Sequence of chain 8.A:
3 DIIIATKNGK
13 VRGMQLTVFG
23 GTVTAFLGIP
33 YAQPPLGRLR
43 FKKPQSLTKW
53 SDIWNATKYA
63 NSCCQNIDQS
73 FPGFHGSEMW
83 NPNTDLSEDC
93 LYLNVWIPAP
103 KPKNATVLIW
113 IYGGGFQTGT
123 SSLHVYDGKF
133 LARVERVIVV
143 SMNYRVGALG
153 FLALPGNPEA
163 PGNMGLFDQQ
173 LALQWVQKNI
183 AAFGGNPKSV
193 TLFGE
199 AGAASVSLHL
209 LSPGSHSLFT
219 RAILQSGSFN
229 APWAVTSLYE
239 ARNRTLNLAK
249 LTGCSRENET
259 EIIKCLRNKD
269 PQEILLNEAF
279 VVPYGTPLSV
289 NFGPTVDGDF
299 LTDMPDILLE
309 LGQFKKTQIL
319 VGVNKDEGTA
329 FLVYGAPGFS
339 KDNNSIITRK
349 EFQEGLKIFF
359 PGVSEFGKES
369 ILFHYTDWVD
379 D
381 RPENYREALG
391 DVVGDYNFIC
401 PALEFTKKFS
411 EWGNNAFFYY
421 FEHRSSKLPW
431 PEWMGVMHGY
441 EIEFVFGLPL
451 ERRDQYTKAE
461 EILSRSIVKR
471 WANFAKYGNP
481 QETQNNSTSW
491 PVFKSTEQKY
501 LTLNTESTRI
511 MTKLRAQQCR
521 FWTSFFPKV

The small molecule below binds the protein below.
Small molecule (SMILES): CC(=O)N[C@@H]1[C@@H](O)[C@H](O)[C@@H](CO)O[C@H]1O

Binding-site contacts:
Ligand atom C7 contacts residue ASN57 of chain 8.A at 3.0 Å.
Ligand atom O5 contacts residue ARG14 of chain 8.A at 4.1 Å.
Ligand atom C1 contacts residue ASN57 of chain 8.A at 2.9 Å.
Ligand atom O5 contacts residue ASN57 of chain 8.A at 3.9 Å.
Ligand atom C5 contacts residue ARG14 of chain 8.A at 4.5 Å.
Ligand atom O7 contacts residue ASN57 of chain 8.A at 3.5 Å (h-bond).
Ligand atom C8 contacts residue ASN57 of chain 8.A at 3.6 Å.
Ligand atom C1 contacts residue ARG14 of chain 8.A at 3.5 Å.
Ligand atom C2 contacts residue ASN57 of chain 8.A at 3.2 Å.
Ligand atom N2 contacts residue ASN57 of chain 8.A at 2.9 Å (h-bond).